Sequence of chain 1.A:
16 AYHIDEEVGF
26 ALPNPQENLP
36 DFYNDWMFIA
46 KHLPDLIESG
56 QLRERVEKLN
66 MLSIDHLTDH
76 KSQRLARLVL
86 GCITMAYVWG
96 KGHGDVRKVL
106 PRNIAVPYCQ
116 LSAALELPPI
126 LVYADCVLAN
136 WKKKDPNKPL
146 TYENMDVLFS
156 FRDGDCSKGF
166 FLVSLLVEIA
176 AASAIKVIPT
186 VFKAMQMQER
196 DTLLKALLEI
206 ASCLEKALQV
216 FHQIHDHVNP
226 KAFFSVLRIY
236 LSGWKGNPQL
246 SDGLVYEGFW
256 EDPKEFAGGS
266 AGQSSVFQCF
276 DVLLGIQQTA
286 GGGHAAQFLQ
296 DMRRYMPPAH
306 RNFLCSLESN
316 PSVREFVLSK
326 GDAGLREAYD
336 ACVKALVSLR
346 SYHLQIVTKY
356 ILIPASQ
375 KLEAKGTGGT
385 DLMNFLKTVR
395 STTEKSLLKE

Binding-site contacts:
Ligand atom N01 contacts residue ASN224 of chain 1.A at 4.3 Å.
Ligand atom O16 contacts residue LYS226 of chain 1.A at 4.4 Å.
Ligand atom N03 contacts residue HIS220 of chain 1.A at 3.3 Å (h-bond).
Ligand atom C18 contacts residue VAL223 of chain 1.A at 3.7 Å (hydrophobic).
Ligand atom N17 contacts residue PRO225 of chain 1.A at 3.8 Å.
Ligand atom N17 contacts residue ASN224 of chain 1.A at 2.9 Å (h-bond).
Ligand atom C18 contacts residue PRO225 of chain 1.A at 3.9 Å (hydrophobic).
Ligand atom BR contacts residue HIS222 of chain 1.A at 4.3 Å.
Ligand atom F25 contacts residue ASN224 of chain 1.A at 4.0 Å.
Ligand atom C22 contacts residue ASN224 of chain 1.A at 3.7 Å.
Ligand atom S10 contacts residue LYS354 of chain 1.A at 3.8 Å.
Ligand atom O04 contacts residue TYR355 of chain 1.A at 3.2 Å (h-bond).
Ligand atom O16 contacts residue PRO225 of chain 1.A at 3.9 Å.
Ligand atom N01 contacts residue PRO225 of chain 1.A at 3.6 Å.
Ligand atom C23 contacts residue VAL223 of chain 1.A at 3.4 Å (hydrophobic).
Ligand atom O04 contacts residue VAL223 of chain 1.A at 4.3 Å.
Ligand atom C19 contacts residue PRO225 of chain 1.A at 3.9 Å (hydrophobic).
Ligand atom C22 contacts residue VAL223 of chain 1.A at 4.3 Å (hydrophobic).
Ligand atom N03 contacts residue LYS354 of chain 1.A at 3.7 Å.
Ligand atom C23 contacts residue HIS220 of chain 1.A at 3.4 Å.
Ligand atom BR contacts residue ASP221 of chain 1.A at 4.2 Å.
Ligand atom C20 contacts residue ASN224 of chain 1.A at 3.7 Å.
Ligand atom N01 contacts residue VAL223 of chain 1.A at 3.4 Å (h-bond).
Ligand atom C19 contacts residue ASN224 of chain 1.A at 3.9 Å.
Ligand atom C18 contacts residue HIS220 of chain 1.A at 3.9 Å.
Ligand atom N01 contacts residue HIS220 of chain 1.A at 3.5 Å (h-bond).
Ligand atom C22 contacts residue HIS220 of chain 1.A at 4.5 Å.
Ligand atom O04 contacts residue HIS220 of chain 1.A at 2.4 Å (h-bond).
Ligand atom C21 contacts residue ASN224 of chain 1.A at 3.5 Å.
Ligand atom S10 contacts residue PRO225 of chain 1.A at 4.1 Å.
Ligand atom BR contacts residue VAL223 of chain 1.A at 4.5 Å.
Ligand atom C02 contacts residue HIS220 of chain 1.A at 4.4 Å.
Ligand atom O04 contacts residue LYS354 of chain 1.A at 3.6 Å.
Ligand atom N17 contacts residue LYS226 of chain 1.A at 4.1 Å.
Ligand atom C23 contacts residue ASN224 of chain 1.A at 3.7 Å.
Ligand atom N03 contacts residue PRO225 of chain 1.A at 4.2 Å.
Ligand atom C02 contacts residue PRO225 of chain 1.A at 3.9 Å (hydrophobic).
Ligand atom C18 contacts residue ASN224 of chain 1.A at 3.8 Å.
Ligand atom N01 contacts residue TYR355 of chain 1.A at 4.3 Å.
Ligand atom O04 contacts residue PRO225 of chain 1.A at 4.2 Å.

A protein and the small-molecule ligand that binds it are described below.
Small molecule (SMILES): NS(=O)(=O)NCCSc1nonc1/C(=N/O)Nc1ccc(F)c(Br)c1